Binding-site contacts:
Ligand atom C1 contacts residue ASN23 of chain 1.A at 1.5 Å.
Ligand atom C7 contacts residue LYS311 of chain 1.A at 4.5 Å.
Ligand atom C7 contacts residue ASN23 of chain 1.A at 3.4 Å.
Ligand atom N2 contacts residue ASN23 of chain 1.A at 3.4 Å (h-bond).
Ligand atom O6 contacts residue LYS22 of chain 1.A at 4.1 Å.
Ligand atom O7 contacts residue LYS311 of chain 1.A at 3.9 Å.
Ligand atom C2 contacts residue ASN23 of chain 1.A at 2.5 Å.
Ligand atom O7 contacts residue ASN23 of chain 1.A at 3.7 Å.
Ligand atom C8 contacts residue LYS311 of chain 1.A at 4.5 Å.
Ligand atom C8 contacts residue ASN23 of chain 1.A at 3.2 Å.
Ligand atom O7 contacts residue THR15 of chain 1.A at 4.0 Å.
Ligand atom O6 contacts residue ASN23 of chain 1.A at 3.6 Å.
Ligand atom C7 contacts residue THR15 of chain 1.A at 3.9 Å.
Ligand atom C3 contacts residue ASN23 of chain 1.A at 3.6 Å.
Ligand atom C6 contacts residue ASN23 of chain 1.A at 2.8 Å.
Ligand atom C8 contacts residue THR15 of chain 1.A at 2.8 Å.
Ligand atom C5 contacts residue ASN23 of chain 1.A at 3.0 Å.
Ligand atom O5 contacts residue ASN23 of chain 1.A at 2.4 Å (h-bond).
Ligand atom C4 contacts residue ASN23 of chain 1.A at 3.6 Å.

Sequence of chain 1.A:
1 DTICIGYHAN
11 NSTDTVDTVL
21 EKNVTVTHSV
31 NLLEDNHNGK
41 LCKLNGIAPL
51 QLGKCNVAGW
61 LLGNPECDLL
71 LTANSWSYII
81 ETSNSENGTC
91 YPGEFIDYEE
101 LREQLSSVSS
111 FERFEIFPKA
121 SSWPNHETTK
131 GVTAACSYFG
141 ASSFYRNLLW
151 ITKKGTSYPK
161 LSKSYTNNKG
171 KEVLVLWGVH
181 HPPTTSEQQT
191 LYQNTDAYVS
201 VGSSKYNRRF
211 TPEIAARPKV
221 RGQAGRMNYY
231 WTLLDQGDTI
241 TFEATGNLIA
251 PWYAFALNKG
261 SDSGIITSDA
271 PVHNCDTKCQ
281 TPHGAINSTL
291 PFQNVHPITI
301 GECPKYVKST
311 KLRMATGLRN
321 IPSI

A small-molecule ligand and the protein it binds are described below.
Small molecule (SMILES): CC(=O)N[C@@H]1[C@@H](O)[C@H](O)[C@@H](CO)O[C@H]1O